Sequence of chain 1.A:
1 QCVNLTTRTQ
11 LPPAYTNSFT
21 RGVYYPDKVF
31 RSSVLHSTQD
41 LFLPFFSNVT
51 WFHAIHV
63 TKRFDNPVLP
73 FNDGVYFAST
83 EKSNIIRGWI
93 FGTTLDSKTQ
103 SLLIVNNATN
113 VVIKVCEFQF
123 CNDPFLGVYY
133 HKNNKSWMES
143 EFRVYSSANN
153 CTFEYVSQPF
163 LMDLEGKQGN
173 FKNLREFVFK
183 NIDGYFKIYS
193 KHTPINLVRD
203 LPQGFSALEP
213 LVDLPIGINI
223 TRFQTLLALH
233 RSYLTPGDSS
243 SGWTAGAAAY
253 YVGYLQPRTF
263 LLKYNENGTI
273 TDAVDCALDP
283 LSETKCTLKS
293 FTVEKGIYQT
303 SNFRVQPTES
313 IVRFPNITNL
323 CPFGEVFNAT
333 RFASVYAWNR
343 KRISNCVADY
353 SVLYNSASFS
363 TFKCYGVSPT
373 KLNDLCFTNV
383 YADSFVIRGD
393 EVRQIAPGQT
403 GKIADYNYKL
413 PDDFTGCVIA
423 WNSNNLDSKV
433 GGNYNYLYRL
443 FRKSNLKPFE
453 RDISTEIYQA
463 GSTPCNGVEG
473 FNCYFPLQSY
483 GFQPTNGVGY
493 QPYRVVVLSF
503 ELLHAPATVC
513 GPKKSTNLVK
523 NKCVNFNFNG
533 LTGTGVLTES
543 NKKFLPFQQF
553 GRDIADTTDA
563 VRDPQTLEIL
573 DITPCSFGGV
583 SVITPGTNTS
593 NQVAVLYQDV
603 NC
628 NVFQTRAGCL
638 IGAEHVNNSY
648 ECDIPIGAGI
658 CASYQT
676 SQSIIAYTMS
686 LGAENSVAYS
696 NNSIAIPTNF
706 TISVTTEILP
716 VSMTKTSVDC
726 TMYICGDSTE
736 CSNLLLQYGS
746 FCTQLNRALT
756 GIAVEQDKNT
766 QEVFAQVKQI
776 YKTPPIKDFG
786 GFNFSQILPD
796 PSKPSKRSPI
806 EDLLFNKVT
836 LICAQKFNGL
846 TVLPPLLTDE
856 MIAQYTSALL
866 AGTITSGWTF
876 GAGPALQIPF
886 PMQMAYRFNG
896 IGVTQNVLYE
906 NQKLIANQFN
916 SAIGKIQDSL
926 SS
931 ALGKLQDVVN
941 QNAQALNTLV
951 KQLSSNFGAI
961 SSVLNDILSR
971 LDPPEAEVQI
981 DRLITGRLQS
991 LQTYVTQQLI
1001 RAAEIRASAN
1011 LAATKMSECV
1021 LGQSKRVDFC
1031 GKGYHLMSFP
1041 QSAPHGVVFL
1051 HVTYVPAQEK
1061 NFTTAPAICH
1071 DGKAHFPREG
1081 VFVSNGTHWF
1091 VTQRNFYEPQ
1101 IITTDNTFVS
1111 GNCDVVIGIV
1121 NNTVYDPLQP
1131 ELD

The small molecule below binds the protein below.
Small molecule (SMILES): CC(=O)N[C@@H]1[C@@H](O)[C@H](O)[C@@H](CO)O[C@H]1O

Sequence of chain 1.B:
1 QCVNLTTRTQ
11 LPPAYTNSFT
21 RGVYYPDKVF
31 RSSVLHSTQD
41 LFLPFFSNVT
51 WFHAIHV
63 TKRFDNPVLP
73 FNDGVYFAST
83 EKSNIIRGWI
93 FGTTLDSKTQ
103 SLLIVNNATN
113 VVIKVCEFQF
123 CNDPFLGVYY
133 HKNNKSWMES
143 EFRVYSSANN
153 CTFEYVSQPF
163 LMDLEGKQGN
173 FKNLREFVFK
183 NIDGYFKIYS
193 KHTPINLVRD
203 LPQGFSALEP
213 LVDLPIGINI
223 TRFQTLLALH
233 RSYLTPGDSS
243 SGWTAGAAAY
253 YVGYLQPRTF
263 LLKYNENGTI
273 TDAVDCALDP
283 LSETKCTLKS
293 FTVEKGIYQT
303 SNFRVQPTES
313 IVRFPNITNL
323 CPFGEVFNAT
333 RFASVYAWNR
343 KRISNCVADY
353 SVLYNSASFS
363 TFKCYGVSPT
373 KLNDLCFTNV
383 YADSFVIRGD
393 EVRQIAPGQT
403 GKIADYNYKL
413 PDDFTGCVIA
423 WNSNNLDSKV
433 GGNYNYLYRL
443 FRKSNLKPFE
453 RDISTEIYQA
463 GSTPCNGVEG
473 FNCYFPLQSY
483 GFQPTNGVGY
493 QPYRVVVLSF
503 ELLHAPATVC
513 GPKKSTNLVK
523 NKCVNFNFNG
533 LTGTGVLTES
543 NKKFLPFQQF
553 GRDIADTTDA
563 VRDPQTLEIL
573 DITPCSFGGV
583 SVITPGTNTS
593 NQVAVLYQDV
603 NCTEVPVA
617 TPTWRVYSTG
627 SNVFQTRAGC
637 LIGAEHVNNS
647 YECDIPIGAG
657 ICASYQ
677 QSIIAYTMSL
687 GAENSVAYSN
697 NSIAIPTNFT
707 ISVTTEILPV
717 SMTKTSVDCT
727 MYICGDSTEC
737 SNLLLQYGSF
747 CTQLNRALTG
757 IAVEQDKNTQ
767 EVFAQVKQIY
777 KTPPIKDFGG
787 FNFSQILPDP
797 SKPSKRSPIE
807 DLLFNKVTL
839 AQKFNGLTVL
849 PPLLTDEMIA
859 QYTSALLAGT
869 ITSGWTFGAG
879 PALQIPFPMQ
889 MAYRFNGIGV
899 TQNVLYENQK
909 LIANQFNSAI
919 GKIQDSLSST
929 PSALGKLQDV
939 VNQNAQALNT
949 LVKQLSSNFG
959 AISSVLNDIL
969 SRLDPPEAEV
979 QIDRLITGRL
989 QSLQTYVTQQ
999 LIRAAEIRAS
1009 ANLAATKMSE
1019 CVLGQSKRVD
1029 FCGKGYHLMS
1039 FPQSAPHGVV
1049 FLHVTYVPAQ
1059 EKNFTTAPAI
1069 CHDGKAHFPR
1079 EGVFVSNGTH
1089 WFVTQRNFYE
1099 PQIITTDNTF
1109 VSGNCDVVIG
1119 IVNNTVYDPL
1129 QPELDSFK

Binding-site contacts:
Ligand atom C5 contacts residue GLU268 of chain 1.B at 4.4 Å.
Ligand atom C2 contacts residue ASN269 of chain 1.B at 2.4 Å.
Ligand atom C4 contacts residue LYS545 of chain 1.A at 4.1 Å.
Ligand atom C6 contacts residue ASN269 of chain 1.B at 4.4 Å.
Ligand atom C8 contacts residue ASN269 of chain 1.B at 4.3 Å.
Ligand atom C7 contacts residue ASN269 of chain 1.B at 3.2 Å.
Ligand atom C1 contacts residue ASN269 of chain 1.B at 1.4 Å.
Ligand atom N2 contacts residue ASN269 of chain 1.B at 2.9 Å (h-bond).
Ligand atom C1 contacts residue GLU268 of chain 1.B at 3.3 Å.
Ligand atom O5 contacts residue LYS545 of chain 1.A at 2.5 Å (salt-bridge).
Ligand atom C8 contacts residue ASN267 of chain 1.B at 3.9 Å.
Ligand atom C3 contacts residue ASN269 of chain 1.B at 3.8 Å.
Ligand atom C4 contacts residue ASN269 of chain 1.B at 4.2 Å.
Ligand atom O5 contacts residue ASN269 of chain 1.B at 2.4 Å (h-bond).
Ligand atom C5 contacts residue LYS545 of chain 1.A at 3.4 Å.
Ligand atom O5 contacts residue GLU268 of chain 1.B at 3.8 Å.
Ligand atom C1 contacts residue LYS545 of chain 1.A at 3.4 Å.
Ligand atom C2 contacts residue LYS545 of chain 1.A at 4.1 Å.
Ligand atom O7 contacts residue ASN269 of chain 1.B at 3.2 Å (h-bond).
Ligand atom O6 contacts residue LYS545 of chain 1.A at 4.2 Å.
Ligand atom C6 contacts residue LYS545 of chain 1.A at 3.4 Å.
Ligand atom C5 contacts residue ASN269 of chain 1.B at 3.7 Å.